A small-molecule ligand and the protein it binds are described below.
Small molecule (SMILES): CC(=O)N[C@@H]1[C@@H](O)[C@H](O)[C@@H](CO)O[C@H]1O

Sequence of chain 1.C:
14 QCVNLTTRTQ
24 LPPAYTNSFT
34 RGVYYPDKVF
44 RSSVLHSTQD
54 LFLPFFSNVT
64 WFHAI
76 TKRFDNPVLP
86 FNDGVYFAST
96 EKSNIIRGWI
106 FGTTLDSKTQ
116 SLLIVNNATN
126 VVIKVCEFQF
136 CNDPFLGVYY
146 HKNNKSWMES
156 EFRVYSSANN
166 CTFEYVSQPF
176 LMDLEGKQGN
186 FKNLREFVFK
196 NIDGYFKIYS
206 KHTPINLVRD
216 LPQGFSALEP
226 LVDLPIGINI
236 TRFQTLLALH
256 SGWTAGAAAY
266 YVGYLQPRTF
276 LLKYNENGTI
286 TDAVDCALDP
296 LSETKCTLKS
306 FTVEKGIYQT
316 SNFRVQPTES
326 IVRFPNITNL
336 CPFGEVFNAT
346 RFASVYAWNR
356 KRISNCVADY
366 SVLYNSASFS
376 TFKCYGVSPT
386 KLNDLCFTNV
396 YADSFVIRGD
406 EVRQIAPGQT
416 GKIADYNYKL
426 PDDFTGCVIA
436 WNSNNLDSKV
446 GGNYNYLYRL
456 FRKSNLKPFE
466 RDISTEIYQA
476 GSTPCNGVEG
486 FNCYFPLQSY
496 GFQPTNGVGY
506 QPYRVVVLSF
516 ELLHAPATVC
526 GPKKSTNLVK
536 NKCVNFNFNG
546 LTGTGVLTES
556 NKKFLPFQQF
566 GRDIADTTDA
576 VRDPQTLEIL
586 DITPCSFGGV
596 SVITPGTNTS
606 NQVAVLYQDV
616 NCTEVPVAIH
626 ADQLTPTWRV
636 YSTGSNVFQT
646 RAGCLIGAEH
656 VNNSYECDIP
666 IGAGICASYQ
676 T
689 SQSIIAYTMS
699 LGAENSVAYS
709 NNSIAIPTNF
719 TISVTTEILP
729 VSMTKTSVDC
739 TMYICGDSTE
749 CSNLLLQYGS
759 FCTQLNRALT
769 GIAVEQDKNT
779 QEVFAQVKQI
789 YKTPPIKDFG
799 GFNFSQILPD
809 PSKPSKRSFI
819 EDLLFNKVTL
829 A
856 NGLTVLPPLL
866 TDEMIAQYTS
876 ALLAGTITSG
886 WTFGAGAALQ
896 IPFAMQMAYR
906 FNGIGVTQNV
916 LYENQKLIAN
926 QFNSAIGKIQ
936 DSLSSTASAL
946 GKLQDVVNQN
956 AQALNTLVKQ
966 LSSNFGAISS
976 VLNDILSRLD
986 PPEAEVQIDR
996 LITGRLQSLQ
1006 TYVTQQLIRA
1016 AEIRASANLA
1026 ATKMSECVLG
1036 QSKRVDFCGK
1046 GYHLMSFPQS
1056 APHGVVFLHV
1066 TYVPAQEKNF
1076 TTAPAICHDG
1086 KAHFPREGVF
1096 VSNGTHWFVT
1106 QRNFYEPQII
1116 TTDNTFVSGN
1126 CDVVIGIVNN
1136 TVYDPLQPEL

Binding-site contacts:
Ligand atom C7 contacts residue ASN1134 of chain 1.C at 3.4 Å.
Ligand atom O7 contacts residue ASN1134 of chain 1.C at 3.5 Å (h-bond).
Ligand atom C1 contacts residue ASN1134 of chain 1.C at 1.4 Å.
Ligand atom C5 contacts residue ASN1134 of chain 1.C at 3.6 Å.
Ligand atom C2 contacts residue ASN1134 of chain 1.C at 2.5 Å.
Ligand atom C4 contacts residue ASN1134 of chain 1.C at 4.2 Å.
Ligand atom N2 contacts residue ASN1134 of chain 1.C at 3.0 Å (h-bond).
Ligand atom O5 contacts residue ASN1134 of chain 1.C at 2.3 Å (h-bond).
Ligand atom C3 contacts residue ASN1134 of chain 1.C at 3.8 Å.